This small molecule binds to this protein.
Small molecule (SMILES): CC(=O)N[C@@H]1[C@@H](O)[C@H](O)[C@@H](CO)O[C@H]1O

Binding-site contacts:
Ligand atom O5 contacts residue PRO403 of chain 1.A at 3.9 Å.
Ligand atom C2 contacts residue ASN406 of chain 1.A at 2.3 Å.
Ligand atom C5 contacts residue ASN406 of chain 1.A at 3.7 Å.
Ligand atom O5 contacts residue ASN406 of chain 1.A at 2.4 Å (h-bond).
Ligand atom C8 contacts residue ASN406 of chain 1.A at 3.7 Å.
Ligand atom C1 contacts residue PRO403 of chain 1.A at 4.2 Å (hydrophobic).
Ligand atom C4 contacts residue ASN406 of chain 1.A at 4.1 Å.
Ligand atom O7 contacts residue ASN406 of chain 1.A at 3.2 Å (h-bond).
Ligand atom C1 contacts residue ASN406 of chain 1.A at 1.4 Å.
Ligand atom C3 contacts residue ASN406 of chain 1.A at 3.6 Å.
Ligand atom N2 contacts residue ASN406 of chain 1.A at 2.7 Å (h-bond).
Ligand atom C7 contacts residue ASN406 of chain 1.A at 3.1 Å.

Sequence of chain 1.A:
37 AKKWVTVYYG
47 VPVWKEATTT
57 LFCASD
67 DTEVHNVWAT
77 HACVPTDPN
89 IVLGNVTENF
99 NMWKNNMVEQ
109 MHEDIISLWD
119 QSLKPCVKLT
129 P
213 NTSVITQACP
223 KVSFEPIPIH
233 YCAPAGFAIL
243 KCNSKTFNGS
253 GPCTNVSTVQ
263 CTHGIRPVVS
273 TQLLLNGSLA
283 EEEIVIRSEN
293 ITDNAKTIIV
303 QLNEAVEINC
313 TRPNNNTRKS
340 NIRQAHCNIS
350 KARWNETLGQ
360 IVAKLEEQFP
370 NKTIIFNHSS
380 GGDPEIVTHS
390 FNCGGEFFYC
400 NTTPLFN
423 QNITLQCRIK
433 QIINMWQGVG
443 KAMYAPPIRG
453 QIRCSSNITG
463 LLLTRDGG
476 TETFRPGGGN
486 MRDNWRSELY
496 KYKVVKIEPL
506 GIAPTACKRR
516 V